Binding-site contacts:
Ligand atom N17 contacts residue ASN147 of chain 1.A at 2.9 Å (h-bond).
Ligand atom C24 contacts residue LEU149 of chain 1.A at 3.6 Å (hydrophobic).
Ligand atom C13 contacts residue ASN147 of chain 1.A at 4.0 Å.
Ligand atom C13 contacts residue ASP146 of chain 1.A at 3.1 Å.
Ligand atom C1 contacts residue LEU100 of chain 1.A at 3.8 Å (hydrophobic).
Ligand atom N20 contacts residue GLU98 of chain 1.A at 3.6 Å (salt-bridge).
Ligand atom C27 contacts residue THR159 of chain 1.A at 4.0 Å.
Ligand atom C25 contacts residue ALA50 of chain 1.A at 3.8 Å (hydrophobic).
Ligand atom N17 contacts residue ASP146 of chain 1.A at 3.0 Å (salt-bridge).
Ligand atom C23 contacts residue ALA50 of chain 1.A at 3.6 Å (hydrophobic).
Ligand atom C27 contacts residue MET97 of chain 1.A at 3.7 Å (hydrophobic).
Ligand atom N22 contacts residue TYR99 of chain 1.A at 3.9 Å.
Ligand atom N22 contacts residue GLU98 of chain 1.A at 2.8 Å (salt-bridge).
Ligand atom C27 contacts residue LEU149 of chain 1.A at 4.1 Å (hydrophobic).
Ligand atom C26 contacts residue VAL37 of chain 1.A at 3.8 Å (hydrophobic).
Ligand atom N17 contacts residue SO41 of chain 1.E at 2.6 Å (h-bond).
Ligand atom C4 contacts residue ILE29 of chain 1.A at 4.1 Å (hydrophobic).
Ligand atom N18 contacts residue LEU149 of chain 1.A at 4.0 Å.
Ligand atom C23 contacts residue GLU98 of chain 1.A at 3.9 Å.
Ligand atom N5 contacts residue ILE29 of chain 1.A at 4.0 Å.
Ligand atom C2 contacts residue LEU100 of chain 1.A at 3.8 Å (hydrophobic).
Ligand atom N22 contacts residue LEU100 of chain 1.A at 3.8 Å.
Ligand atom C13 contacts residue SO41 of chain 1.E at 3.7 Å.
Ligand atom N22 contacts residue ALA50 of chain 1.A at 3.7 Å.
Ligand atom C19 contacts residue LEU100 of chain 1.A at 3.6 Å (hydrophobic).
Ligand atom N18 contacts residue TYR99 of chain 1.A at 3.8 Å.
Ligand atom N3 contacts residue LEU149 of chain 1.A at 4.0 Å.
Ligand atom N20 contacts residue TYR99 of chain 1.A at 3.7 Å.
Ligand atom C19 contacts residue TYR99 of chain 1.A at 4.0 Å (hydrophobic).
Ligand atom C15 contacts residue ASP146 of chain 1.A at 3.6 Å.
Ligand atom N22 contacts residue LEU149 of chain 1.A at 3.5 Å.
Ligand atom C2 contacts residue LEU149 of chain 1.A at 4.1 Å (hydrophobic).
Ligand atom C19 contacts residue LEU149 of chain 1.A at 3.5 Å (hydrophobic).
Ligand atom C6 contacts residue ILE29 of chain 1.A at 3.6 Å (hydrophobic).
Ligand atom C15 contacts residue SO41 of chain 1.E at 3.8 Å.
Ligand atom N18 contacts residue LEU100 of chain 1.A at 2.8 Å (h-bond).
Ligand atom C23 contacts residue LEU149 of chain 1.A at 3.6 Å (hydrophobic).
Ligand atom C8 contacts residue VAL37 of chain 1.A at 3.9 Å (hydrophobic).
Ligand atom N20 contacts residue LEU100 of chain 1.A at 2.9 Å (h-bond).
Ligand atom N20 contacts residue LEU149 of chain 1.A at 3.5 Å.

Sequence of chain 1.A:
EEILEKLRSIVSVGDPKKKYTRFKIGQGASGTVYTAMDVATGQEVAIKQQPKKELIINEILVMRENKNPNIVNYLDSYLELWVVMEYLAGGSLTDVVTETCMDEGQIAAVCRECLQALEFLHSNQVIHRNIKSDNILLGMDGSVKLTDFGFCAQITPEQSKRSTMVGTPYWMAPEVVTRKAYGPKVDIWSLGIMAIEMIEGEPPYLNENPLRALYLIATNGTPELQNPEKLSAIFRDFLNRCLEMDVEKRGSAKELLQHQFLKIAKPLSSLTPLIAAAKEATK

A protein and the small-molecule ligand that binds it are described below.
Small molecule (SMILES): NC1CCC(CNc2nccc(Nc3cc(C4CC4)n[nH]3)n2)CC1